Sequence of chain 2.A:
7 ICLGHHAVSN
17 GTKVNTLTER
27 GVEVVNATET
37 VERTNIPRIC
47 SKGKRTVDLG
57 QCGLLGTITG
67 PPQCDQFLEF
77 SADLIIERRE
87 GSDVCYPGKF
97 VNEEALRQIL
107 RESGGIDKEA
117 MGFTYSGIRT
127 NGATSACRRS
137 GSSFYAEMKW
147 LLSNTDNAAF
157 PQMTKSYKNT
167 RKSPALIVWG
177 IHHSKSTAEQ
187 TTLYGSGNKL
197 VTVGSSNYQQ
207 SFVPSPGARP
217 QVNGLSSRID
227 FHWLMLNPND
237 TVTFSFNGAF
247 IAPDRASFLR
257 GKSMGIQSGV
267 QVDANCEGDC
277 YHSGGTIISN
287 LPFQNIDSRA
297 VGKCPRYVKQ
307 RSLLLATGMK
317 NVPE

Binding-site contacts:
Ligand atom C9 contacts residue GLU185 of chain 2.A at 3.2 Å.
Ligand atom C9 contacts residue LEU189 of chain 2.A at 4.1 Å (hydrophobic).
Ligand atom C8 contacts residue GLU185 of chain 2.A at 3.6 Å.
Ligand atom O1B contacts residue LEU221 of chain 2.A at 3.8 Å.
Ligand atom C11 contacts residue TRP146 of chain 2.A at 3.8 Å (hydrophobic).
Ligand atom O1B contacts residue SER131 of chain 2.A at 3.8 Å.
Ligand atom O8 contacts residue TYR92 of chain 2.A at 3.5 Å (h-bond).
Ligand atom C4 contacts residue MOH1 of chain 2.F at 3.8 Å.
Ligand atom C2 contacts residue MOH1 of chain 2.F at 1.4 Å.
Ligand atom C9 contacts residue TYR92 of chain 2.A at 3.5 Å (hydrophobic).
Ligand atom C9 contacts residue SER223 of chain 2.A at 3.9 Å.
Ligand atom C11 contacts residue LEU148 of chain 2.A at 3.6 Å (hydrophobic).
Ligand atom O9 contacts residue TYR92 of chain 2.A at 3.3 Å (h-bond).
Ligand atom N5 contacts residue ALA129 of chain 2.A at 3.3 Å (h-bond).
Ligand atom O7 contacts residue GLU185 of chain 2.A at 3.2 Å (salt-bridge).
Ligand atom O1A contacts residue MOH1 of chain 2.F at 3.5 Å (h-bond).
Ligand atom C1 contacts residue SER131 of chain 2.A at 3.9 Å.
Ligand atom O1A contacts residue THR130 of chain 2.A at 4.0 Å.
Ligand atom N5 contacts residue TRP146 of chain 2.A at 4.0 Å.
Ligand atom C9 contacts residue HIS178 of chain 2.A at 3.8 Å.
Ligand atom C8 contacts residue TYR92 of chain 2.A at 4.1 Å (hydrophobic).
Ligand atom C5 contacts residue MOH1 of chain 2.F at 4.0 Å.
Ligand atom C11 contacts residue ALA129 of chain 2.A at 3.7 Å (hydrophobic).
Ligand atom O9 contacts residue HIS178 of chain 2.A at 4.1 Å.
Ligand atom C10 contacts residue ALA129 of chain 2.A at 4.0 Å (hydrophobic).
Ligand atom O1A contacts residue SER131 of chain 2.A at 3.2 Å (h-bond).
Ligand atom C11 contacts residue GLY128 of chain 2.A at 3.9 Å.
Ligand atom O9 contacts residue GLU185 of chain 2.A at 2.4 Å (salt-bridge).
Ligand atom O9 contacts residue SER223 of chain 2.A at 2.8 Å (h-bond).
Ligand atom C7 contacts residue GLU185 of chain 2.A at 4.0 Å.
Ligand atom O10 contacts residue LEU189 of chain 2.A at 3.7 Å.
Ligand atom C1 contacts residue MOH1 of chain 2.F at 2.6 Å.
Ligand atom C3 contacts residue MOH1 of chain 2.F at 2.5 Å.
Ligand atom O8 contacts residue TRP146 of chain 2.A at 4.0 Å.
Ligand atom O1B contacts residue THR130 of chain 2.A at 3.4 Å (h-bond).
Ligand atom O9 contacts residue SER180 of chain 2.A at 4.0 Å.
Ligand atom O6 contacts residue MOH1 of chain 2.F at 1.9 Å (h-bond).
Ligand atom O8 contacts residue LEU221 of chain 2.A at 3.5 Å.
Ligand atom C6 contacts residue MOH1 of chain 2.F at 3.3 Å.
Ligand atom O1B contacts residue MOH1 of chain 2.F at 3.1 Å (h-bond).

This protein binds this small molecule.
Small molecule (SMILES): CC(=O)N[C@H]1[C@H]([C@H](O)[C@H](O)CO)O[C@@](O)(C(=O)O)C[C@@H]1O